The protein below binds the small molecule below.
Small molecule (SMILES): O=C(NCc1nc2ccccc2[nH]1)c1ccco1

Sequence of chain 1.B:
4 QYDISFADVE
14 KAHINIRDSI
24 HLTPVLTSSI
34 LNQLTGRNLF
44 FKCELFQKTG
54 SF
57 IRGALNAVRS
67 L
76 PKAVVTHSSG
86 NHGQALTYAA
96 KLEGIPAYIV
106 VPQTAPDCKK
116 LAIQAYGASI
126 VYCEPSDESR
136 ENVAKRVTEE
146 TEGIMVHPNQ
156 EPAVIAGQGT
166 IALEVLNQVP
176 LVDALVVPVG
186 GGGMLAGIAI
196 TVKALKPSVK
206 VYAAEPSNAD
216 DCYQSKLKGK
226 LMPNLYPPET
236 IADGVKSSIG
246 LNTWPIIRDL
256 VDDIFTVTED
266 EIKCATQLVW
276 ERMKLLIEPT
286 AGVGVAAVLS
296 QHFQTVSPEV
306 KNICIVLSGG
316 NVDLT

Binding-site contacts:
Ligand atom C5 contacts residue ILE104 of chain 1.B at 3.7 Å (hydrophobic).
Ligand atom C4 contacts residue ILE118 of chain 1.B at 3.7 Å (hydrophobic).
Ligand atom C4 contacts residue GLY88 of chain 1.B at 3.7 Å.
Ligand atom O1 contacts residue ASN86 of chain 1.B at 3.6 Å.
Ligand atom C12 contacts residue ASN316 of chain 1.B at 3.7 Å.
Ligand atom C11 contacts residue W0D1 of chain 1.Y at 3.4 Å.
Ligand atom O contacts residue SER84 of chain 1.B at 3.5 Å (h-bond).
Ligand atom C5 contacts residue THR92 of chain 1.B at 3.9 Å.
Ligand atom C9 contacts residue W0D1 of chain 1.Y at 3.5 Å.
Ligand atom C2 contacts residue GLN89 of chain 1.B at 3.4 Å.
Ligand atom C3 contacts residue SER84 of chain 1.B at 3.3 Å.
Ligand atom C5 contacts residue GLY88 of chain 1.B at 3.4 Å.
Ligand atom C1 contacts residue GLN89 of chain 1.B at 3.6 Å.
Ligand atom N contacts residue GLN89 of chain 1.B at 3.5 Å (h-bond).
Ligand atom N contacts residue W0D1 of chain 1.Y at 3.9 Å.
Ligand atom O contacts residue LYS114 of chain 1.B at 3.3 Å.
Ligand atom C3 contacts residue ILE118 of chain 1.B at 3.7 Å (hydrophobic).
Ligand atom C5 contacts residue GLN89 of chain 1.B at 3.6 Å.
Ligand atom N1 contacts residue SER84 of chain 1.B at 2.6 Å (h-bond).
Ligand atom C4 contacts residue SER84 of chain 1.B at 3.5 Å.
Ligand atom C10 contacts residue GLY85 of chain 1.B at 3.8 Å.
Ligand atom C6 contacts residue THR92 of chain 1.B at 3.6 Å.
Ligand atom C4 contacts residue GLY85 of chain 1.B at 3.9 Å.
Ligand atom C10 contacts residue W0D1 of chain 1.Y at 3.5 Å.
Ligand atom N1 contacts residue GLY85 of chain 1.B at 3.8 Å.
Ligand atom C12 contacts residue W0D1 of chain 1.Y at 3.2 Å.
Ligand atom O contacts residue W0D1 of chain 1.Y at 3.9 Å.
Ligand atom C contacts residue W0D1 of chain 1.Y at 3.8 Å.
Ligand atom N2 contacts residue GLN89 of chain 1.B at 3.5 Å (h-bond).
Ligand atom C9 contacts residue GLY85 of chain 1.B at 3.9 Å.
Ligand atom C11 contacts residue ASP238 of chain 1.B at 3.1 Å.
Ligand atom O1 contacts residue W0D1 of chain 1.Y at 3.4 Å.
Ligand atom C4 contacts residue GLN89 of chain 1.B at 3.6 Å.
Ligand atom C2 contacts residue SER84 of chain 1.B at 3.7 Å.
Ligand atom C contacts residue SER84 of chain 1.B at 3.6 Å.
Ligand atom C7 contacts residue ILE118 of chain 1.B at 3.7 Å (hydrophobic).
Ligand atom C8 contacts residue GLN89 of chain 1.B at 3.8 Å.
Ligand atom C12 contacts residue ASN86 of chain 1.B at 3.4 Å.
Ligand atom C7 contacts residue GLN89 of chain 1.B at 3.9 Å.
Ligand atom C7 contacts residue TYR121 of chain 1.B at 3.2 Å (hydrophobic).